Binding-site contacts:
Ligand atom C11 contacts residue GLN278 of chain 41.E at 3.5 Å.
Ligand atom O10 contacts residue LEU62 of chain 41.E at 2.8 Å.
Ligand atom C11 contacts residue ASN272 of chain 41.E at 3.5 Å.
Ligand atom N5 contacts residue LEU62 of chain 41.E at 3.9 Å.
Ligand atom C7 contacts residue GLN278 of chain 41.E at 3.9 Å.
Ligand atom O8 contacts residue GLN278 of chain 41.E at 3.5 Å (h-bond).
Ligand atom O10 contacts residue PHE75 of chain 41.A at 3.9 Å.
Ligand atom O1A contacts residue LYS68 of chain 41.E at 3.8 Å.
Ligand atom O8 contacts residue LYS68 of chain 41.E at 3.3 Å.
Ligand atom C8 contacts residue GLN278 of chain 41.E at 3.7 Å.
Ligand atom O1A contacts residue THR276 of chain 41.E at 2.6 Å (h-bond).
Ligand atom O8 contacts residue ASN272 of chain 41.E at 3.5 Å (h-bond).
Ligand atom C9 contacts residue LYS68 of chain 41.E at 3.8 Å.
Ligand atom O1B contacts residue THR276 of chain 41.E at 3.4 Å (h-bond).
Ligand atom O9 contacts residue LEU67 of chain 41.E at 3.1 Å.
Ligand atom C9 contacts residue GLN278 of chain 41.E at 3.3 Å.
Ligand atom C7 contacts residue LEU62 of chain 41.E at 3.8 Å (hydrophobic).
Ligand atom C11 contacts residue PHE65 of chain 41.E at 3.7 Å (hydrophobic).
Ligand atom C1 contacts residue LYS68 of chain 41.E at 3.8 Å.
Ligand atom N5 contacts residue ASN272 of chain 41.E at 3.2 Å (h-bond).
Ligand atom C11 contacts residue PHE75 of chain 41.A at 3.5 Å (hydrophobic).
Ligand atom C11 contacts residue PHE270 of chain 41.E at 3.9 Å (hydrophobic).
Ligand atom O1A contacts residue ASN272 of chain 41.E at 3.6 Å.
Ligand atom C11 contacts residue LEU62 of chain 41.E at 3.5 Å (hydrophobic).
Ligand atom O7 contacts residue LEU62 of chain 41.E at 3.3 Å.
Ligand atom C11 contacts residue HIS138 of chain 41.D at 3.5 Å.
Ligand atom C1 contacts residue THR276 of chain 41.E at 3.3 Å.
Ligand atom O8 contacts residue THR276 of chain 41.E at 4.0 Å.
Ligand atom O9 contacts residue GLN278 of chain 41.E at 4.0 Å.
Ligand atom C10 contacts residue ASN272 of chain 41.E at 3.9 Å.
Ligand atom C6 contacts residue LYS68 of chain 41.E at 4.0 Å.
Ligand atom C11 contacts residue THR276 of chain 41.E at 3.4 Å.
Ligand atom O1B contacts residue LYS68 of chain 41.E at 3.1 Å.
Ligand atom C10 contacts residue LEU62 of chain 41.E at 3.1 Å (hydrophobic).
Ligand atom N5 contacts residue GLN278 of chain 41.E at 3.7 Å.
Ligand atom O9 contacts residue LYS68 of chain 41.E at 2.9 Å (salt-bridge).
Ligand atom O1B contacts residue SER274 of chain 41.E at 3.3 Å (h-bond).
Ligand atom C10 contacts residue GLN278 of chain 41.E at 4.0 Å.
Ligand atom C9 contacts residue LEU67 of chain 41.E at 4.0 Å (hydrophobic).
Ligand atom C6 contacts residue ASN272 of chain 41.E at 3.7 Å.

Sequence of chain 41.E:
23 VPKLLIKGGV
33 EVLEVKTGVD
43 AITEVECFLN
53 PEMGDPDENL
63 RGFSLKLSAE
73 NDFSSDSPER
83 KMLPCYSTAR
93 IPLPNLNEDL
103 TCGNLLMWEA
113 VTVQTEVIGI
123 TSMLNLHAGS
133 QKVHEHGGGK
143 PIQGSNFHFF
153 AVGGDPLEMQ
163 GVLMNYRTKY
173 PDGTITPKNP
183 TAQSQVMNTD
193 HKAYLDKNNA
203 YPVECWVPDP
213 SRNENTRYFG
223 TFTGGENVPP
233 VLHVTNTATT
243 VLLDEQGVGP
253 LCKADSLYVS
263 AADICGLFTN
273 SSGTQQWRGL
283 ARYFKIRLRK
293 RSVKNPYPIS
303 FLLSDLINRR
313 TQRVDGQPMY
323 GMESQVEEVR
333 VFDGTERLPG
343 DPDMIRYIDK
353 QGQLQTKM

This protein binds this small molecule.
Small molecule (SMILES): CC(=O)N[C@H]1[C@H]([C@H](O)[C@H](O)CO)O[C@@](O[C@H](CO)[C@@H](O)[C@@H]2O[C@@H](C(=O)O)C[C@H](O)[C@H]2NC(C)=O)(C(=O)O)C[C@@H]1O

Sequence of chain 41.A:
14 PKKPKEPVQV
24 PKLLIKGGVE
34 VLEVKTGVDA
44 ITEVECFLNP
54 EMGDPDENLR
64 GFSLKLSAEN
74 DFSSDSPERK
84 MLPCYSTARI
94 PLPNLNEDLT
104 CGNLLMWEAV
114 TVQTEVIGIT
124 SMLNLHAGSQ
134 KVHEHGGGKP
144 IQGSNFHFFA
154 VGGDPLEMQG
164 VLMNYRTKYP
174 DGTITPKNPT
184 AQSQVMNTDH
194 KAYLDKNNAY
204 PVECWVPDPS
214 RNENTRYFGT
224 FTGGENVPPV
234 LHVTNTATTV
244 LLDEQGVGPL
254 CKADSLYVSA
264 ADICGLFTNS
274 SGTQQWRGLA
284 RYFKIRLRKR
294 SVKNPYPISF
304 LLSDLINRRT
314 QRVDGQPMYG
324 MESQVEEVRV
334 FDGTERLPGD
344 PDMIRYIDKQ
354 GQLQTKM

Sequence of chain 41.D:
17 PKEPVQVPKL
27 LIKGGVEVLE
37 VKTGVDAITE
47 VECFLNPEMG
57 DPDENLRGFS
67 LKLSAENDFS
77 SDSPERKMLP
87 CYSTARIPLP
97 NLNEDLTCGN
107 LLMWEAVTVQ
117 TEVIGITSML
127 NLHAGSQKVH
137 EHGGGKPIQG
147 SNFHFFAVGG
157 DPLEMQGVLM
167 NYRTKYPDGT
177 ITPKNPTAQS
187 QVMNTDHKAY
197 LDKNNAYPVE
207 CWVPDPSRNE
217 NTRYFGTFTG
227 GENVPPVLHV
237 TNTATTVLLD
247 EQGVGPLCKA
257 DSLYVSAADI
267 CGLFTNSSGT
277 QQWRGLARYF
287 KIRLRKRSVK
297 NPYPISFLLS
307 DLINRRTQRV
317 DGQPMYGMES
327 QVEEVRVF